The protein below binds the small molecule below.
Small molecule (SMILES): Cc1cc2nc[nH]c2cc1C

Binding-site contacts:
Ligand atom C6 contacts residue TYR304 of chain 1.A at 4.5 Å (hydrophobic).
Ligand atom N1 contacts residue MET307 of chain 1.A at 3.6 Å.
Ligand atom C7 contacts residue TYR304 of chain 1.A at 4.1 Å (hydrophobic).
Ligand atom N3 contacts residue MET307 of chain 1.A at 4.5 Å.
Ligand atom C9 contacts residue TYR304 of chain 1.A at 3.9 Å (hydrophobic).
Ligand atom C8 contacts residue TYR278 of chain 1.A at 4.3 Å (hydrophobic).
Ligand atom C9 contacts residue TYR278 of chain 1.A at 4.2 Å (hydrophobic).
Ligand atom C5 contacts residue PRO218 of chain 1.A at 4.4 Å (hydrophobic).
Ligand atom C8 contacts residue GLN222 of chain 1.A at 3.9 Å.
Ligand atom N1 contacts residue ASP198 of chain 1.A at 4.0 Å.
Ligand atom C5 contacts residue TYR278 of chain 1.A at 3.5 Å (hydrophobic).
Ligand atom C8 contacts residue PRO218 of chain 1.A at 4.2 Å (hydrophobic).
Ligand atom C4 contacts residue GLN222 of chain 1.A at 3.8 Å.
Ligand atom N3 contacts residue TYR278 of chain 1.A at 3.5 Å.
Ligand atom C2 contacts residue MET307 of chain 1.A at 3.3 Å (hydrophobic).
Ligand atom C8 contacts residue GLU219 of chain 1.A at 4.1 Å.
Ligand atom C7A contacts residue TYR278 of chain 1.A at 3.7 Å (hydrophobic).
Ligand atom C2 contacts residue ASP198 of chain 1.A at 4.3 Å.
Ligand atom C4 contacts residue TYR278 of chain 1.A at 3.4 Å (hydrophobic).
Ligand atom C9 contacts residue PRO218 of chain 1.A at 4.2 Å (hydrophobic).
Ligand atom C2 contacts residue TYR278 of chain 1.A at 3.6 Å (hydrophobic).
Ligand atom C7 contacts residue TYR278 of chain 1.A at 3.5 Å (hydrophobic).
Ligand atom C6 contacts residue TYR278 of chain 1.A at 3.6 Å (hydrophobic).
Ligand atom C7 contacts residue MET307 of chain 1.A at 4.0 Å (hydrophobic).
Ligand atom C5 contacts residue GLN222 of chain 1.A at 4.5 Å.
Ligand atom C6 contacts residue PRO218 of chain 1.A at 4.5 Å (hydrophobic).
Ligand atom N1 contacts residue TYR278 of chain 1.A at 3.8 Å.
Ligand atom C7A contacts residue MET307 of chain 1.A at 4.5 Å (hydrophobic).
Ligand atom C3A contacts residue TYR278 of chain 1.A at 3.4 Å (hydrophobic).

Sequence of chain 1.A:
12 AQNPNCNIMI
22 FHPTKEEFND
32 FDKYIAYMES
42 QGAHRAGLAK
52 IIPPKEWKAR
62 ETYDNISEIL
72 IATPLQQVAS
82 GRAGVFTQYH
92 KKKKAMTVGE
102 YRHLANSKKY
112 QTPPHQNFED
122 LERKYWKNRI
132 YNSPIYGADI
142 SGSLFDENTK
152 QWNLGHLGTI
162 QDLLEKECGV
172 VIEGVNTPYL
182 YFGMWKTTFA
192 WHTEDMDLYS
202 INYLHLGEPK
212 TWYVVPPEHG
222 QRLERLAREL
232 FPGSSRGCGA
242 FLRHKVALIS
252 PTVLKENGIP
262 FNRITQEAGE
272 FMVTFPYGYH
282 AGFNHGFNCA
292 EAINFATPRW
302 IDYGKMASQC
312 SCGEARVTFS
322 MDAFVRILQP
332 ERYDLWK